Sequence of chain 1.E:
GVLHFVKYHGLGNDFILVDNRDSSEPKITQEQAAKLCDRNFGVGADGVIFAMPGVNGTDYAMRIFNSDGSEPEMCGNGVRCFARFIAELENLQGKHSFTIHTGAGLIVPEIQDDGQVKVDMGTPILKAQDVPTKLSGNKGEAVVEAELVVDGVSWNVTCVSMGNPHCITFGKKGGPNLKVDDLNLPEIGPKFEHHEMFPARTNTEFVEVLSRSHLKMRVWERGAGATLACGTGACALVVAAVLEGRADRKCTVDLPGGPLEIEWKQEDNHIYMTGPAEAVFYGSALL

The protein below binds the small molecule below.
Small molecule (SMILES): C[C@@](N)(CCC[C@H](N)C(=O)O)C(=O)O

Binding-site contacts:
Ligand atom CAJ contacts residue GLU245 of chain 1.E at 3.5 Å.
Ligand atom OAE contacts residue ASN188 of chain 1.E at 3.1 Å (h-bond).
Ligand atom CAS contacts residue ASN227 of chain 1.E at 3.3 Å.
Ligand atom OAE contacts residue PRO96 of chain 1.E at 3.6 Å.
Ligand atom NAB contacts residue ARG246 of chain 1.E at 3.0 Å (salt-bridge).
Ligand atom CAP contacts residue ARG246 of chain 1.E at 3.5 Å.
Ligand atom OAF contacts residue CYS254 of chain 1.E at 3.5 Å (h-bond).
Ligand atom CAS contacts residue ASN90 of chain 1.E at 3.7 Å.
Ligand atom CAK contacts residue ASN90 of chain 1.E at 3.6 Å.
Ligand atom NAB contacts residue ASN227 of chain 1.E at 3.5 Å (h-bond).
Ligand atom OAG contacts residue ARG246 of chain 1.E at 2.8 Å (salt-bridge).
Ligand atom CAQ contacts residue GLY100 of chain 1.E at 3.2 Å.
Ligand atom OAH contacts residue CYS99 of chain 1.E at 3.6 Å (h-bond).
Ligand atom CAK contacts residue PRO96 of chain 1.E at 3.5 Å (hydrophobic).
Ligand atom OAF contacts residue GLY255 of chain 1.E at 3.5 Å (h-bond).
Ligand atom OAG contacts residue ASN90 of chain 1.E at 2.8 Å (h-bond).
Ligand atom OAE contacts residue ASN227 of chain 1.E at 2.8 Å (h-bond).
Ligand atom OAH contacts residue GLY255 of chain 1.E at 2.8 Å (h-bond).
Ligand atom NAC contacts residue CYS99 of chain 1.E at 3.1 Å (h-bond).
Ligand atom CAN contacts residue GLU245 of chain 1.E at 3.0 Å.
Ligand atom OAH contacts residue GLY100 of chain 1.E at 3.2 Å (h-bond).
Ligand atom CAP contacts residue ASN227 of chain 1.E at 3.4 Å.
Ligand atom OAH contacts residue ASN37 of chain 1.E at 3.5 Å (h-bond).
Ligand atom NAC contacts residue ASN37 of chain 1.E at 2.9 Å (h-bond).
Ligand atom CAT contacts residue CYS254 of chain 1.E at 2.9 Å (hydrophobic).
Ligand atom CAP contacts residue PRO96 of chain 1.E at 3.5 Å (hydrophobic).
Ligand atom OAE contacts residue ARG246 of chain 1.E at 2.8 Å (salt-bridge).
Ligand atom OAG contacts residue PRO96 of chain 1.E at 3.5 Å.
Ligand atom OAF contacts residue CYS99 of chain 1.E at 3.4 Å.
Ligand atom CAQ contacts residue CYS99 of chain 1.E at 3.6 Å (hydrophobic).
Ligand atom OAH contacts residue ASN101 of chain 1.E at 2.9 Å (h-bond).
Ligand atom CAQ contacts residue GLY255 of chain 1.E at 3.3 Å.
Ligand atom NAB contacts residue ASN90 of chain 1.E at 2.9 Å (h-bond).
Ligand atom CAN contacts residue CYS254 of chain 1.E at 1.8 Å (hydrophobic).
Ligand atom CAM contacts residue CYS254 of chain 1.E at 3.2 Å (hydrophobic).
Ligand atom NAB contacts residue GLU245 of chain 1.E at 3.0 Å (salt-bridge).
Ligand atom OAF contacts residue GLY100 of chain 1.E at 2.7 Å (h-bond).
Ligand atom OAF contacts residue THR256 of chain 1.E at 2.7 Å (h-bond).
Ligand atom NAC contacts residue PHE39 of chain 1.E at 3.7 Å.
Ligand atom CAQ contacts residue CYS254 of chain 1.E at 3.2 Å (hydrophobic).